This small molecule binds to this protein.
Small molecule (SMILES): CC(C)C[C@H](NC(=O)[C@H](CC1=c2ccccc2=NC1)NC(=O)[C@H](C)NC(=O)[C@H](C)N)C(=O)N[C@@H](Cc1ccccc1)C(=O)N[C@@H](CCC(=O)O)C(=O)N[C@@H](C)C=O

Sequence of chain 3.A:
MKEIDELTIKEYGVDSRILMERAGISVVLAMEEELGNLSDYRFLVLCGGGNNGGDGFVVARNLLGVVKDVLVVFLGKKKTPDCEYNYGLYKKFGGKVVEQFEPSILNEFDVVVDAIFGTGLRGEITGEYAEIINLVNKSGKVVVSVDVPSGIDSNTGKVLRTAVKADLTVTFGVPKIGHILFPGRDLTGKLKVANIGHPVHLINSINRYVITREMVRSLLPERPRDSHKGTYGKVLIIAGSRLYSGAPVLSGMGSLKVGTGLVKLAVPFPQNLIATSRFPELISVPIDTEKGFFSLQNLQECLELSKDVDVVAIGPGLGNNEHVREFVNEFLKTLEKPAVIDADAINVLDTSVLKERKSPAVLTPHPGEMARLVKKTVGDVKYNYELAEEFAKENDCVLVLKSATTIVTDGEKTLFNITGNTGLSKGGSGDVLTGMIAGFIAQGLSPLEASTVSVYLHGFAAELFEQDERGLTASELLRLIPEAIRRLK

Binding-site contacts:
Ligand atom CD2 contacts residue VAL40 of chain 3.A at 3.5 Å (hydrophobic).
Ligand atom O contacts residue ALA206 of chain 8.A at 3.2 Å.
Ligand atom CZ2 contacts residue ASN74 of chain 3.A at 3.5 Å.
Ligand atom CD2 contacts residue LEU41 of chain 8.A at 3.5 Å (hydrophobic).
Ligand atom CA contacts residue GLU44 of chain 3.A at 3.9 Å.
Ligand atom CE3 contacts residue LEU41 of chain 3.A at 3.8 Å (hydrophobic).
Ligand atom CE1 contacts residue SER38 of chain 8.A at 3.8 Å.
Ligand atom O contacts residue VAL205 of chain 8.A at 3.6 Å (h-bond).
Ligand atom CD1 contacts residue ASN74 of chain 3.A at 3.7 Å.
Ligand atom N contacts residue GLU44 of chain 3.A at 3.0 Å (salt-bridge).
Ligand atom CZ contacts residue ALA42 of chain 8.A at 3.5 Å (hydrophobic).
Ligand atom C contacts residue GLU44 of chain 3.A at 3.4 Å.
Ligand atom NE1 contacts residue VAL40 of chain 3.A at 3.7 Å.
Ligand atom CA contacts residue VAL205 of chain 8.A at 3.8 Å (hydrophobic).
Ligand atom N contacts residue GLU44 of chain 3.A at 3.0 Å (salt-bridge).
Ligand atom NE1 contacts residue ASN207 of chain 8.A at 3.6 Å (h-bond).
Ligand atom O contacts residue VAL205 of chain 8.A at 3.0 Å (h-bond).
Ligand atom CZ2 contacts residue ARG34 of chain 8.A at 3.7 Å.
Ligand atom O contacts residue ASN207 of chain 8.A at 3.1 Å (h-bond).
Ligand atom O contacts residue LYS204 of chain 8.A at 3.8 Å.
Ligand atom N contacts residue VAL205 of chain 8.A at 2.8 Å (h-bond).
Ligand atom CD1 contacts residue SER38 of chain 8.A at 3.6 Å.
Ligand atom CH2 contacts residue ILE37 of chain 3.A at 3.8 Å (hydrophobic).
Ligand atom O contacts residue ASN207 of chain 8.A at 2.8 Å (h-bond).
Ligand atom CE2 contacts residue ASN207 of chain 8.A at 3.5 Å.
Ligand atom CH2 contacts residue ARG34 of chain 8.A at 3.5 Å.
Ligand atom NE1 contacts residue ASN74 of chain 3.A at 2.8 Å (h-bond).
Ligand atom CA contacts residue VAL205 of chain 8.A at 3.2 Å (hydrophobic).
Ligand atom CE2 contacts residue VAL40 of chain 3.A at 3.6 Å (hydrophobic).
Ligand atom C contacts residue LEU203 of chain 8.A at 3.4 Å (hydrophobic).
Ligand atom CE2 contacts residue GLU45 of chain 8.A at 3.8 Å.
Ligand atom CB contacts residue GLU44 of chain 3.A at 3.6 Å.
Ligand atom CD1 contacts residue VAL40 of chain 3.A at 3.8 Å (hydrophobic).
Ligand atom CD2 contacts residue GLU45 of chain 8.A at 3.7 Å.
Ligand atom C contacts residue VAL205 of chain 8.A at 3.5 Å (hydrophobic).
Ligand atom CZ2 contacts residue ASN207 of chain 8.A at 3.7 Å.
Ligand atom CA contacts residue GLU44 of chain 3.A at 3.8 Å.
Ligand atom CD1 contacts residue ASN207 of chain 8.A at 3.5 Å.
Ligand atom CG contacts residue VAL40 of chain 3.A at 3.7 Å (hydrophobic).
Ligand atom CZ contacts residue SER38 of chain 8.A at 3.3 Å.

Sequence of chain 8.A:
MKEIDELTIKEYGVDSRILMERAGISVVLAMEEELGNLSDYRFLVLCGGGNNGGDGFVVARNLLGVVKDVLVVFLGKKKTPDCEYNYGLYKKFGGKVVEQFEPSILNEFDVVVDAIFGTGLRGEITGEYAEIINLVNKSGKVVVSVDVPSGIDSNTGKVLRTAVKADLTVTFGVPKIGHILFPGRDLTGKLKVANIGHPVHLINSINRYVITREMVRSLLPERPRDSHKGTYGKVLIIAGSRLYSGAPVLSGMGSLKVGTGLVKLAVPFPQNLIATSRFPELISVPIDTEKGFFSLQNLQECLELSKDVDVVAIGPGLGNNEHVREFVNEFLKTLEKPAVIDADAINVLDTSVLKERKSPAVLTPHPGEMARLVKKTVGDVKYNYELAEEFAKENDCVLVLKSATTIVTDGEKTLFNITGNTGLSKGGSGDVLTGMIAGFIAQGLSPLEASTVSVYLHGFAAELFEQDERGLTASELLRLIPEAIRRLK